Binding-site contacts:
Ligand atom O3' contacts residue GLN37 of chain 1.C at 3.4 Å (h-bond).
Ligand atom O3A contacts residue HIS103 of chain 1.C at 2.9 Å.
Ligand atom N2 contacts residue TYR262 of chain 1.C at 3.6 Å.
Ligand atom O3G contacts residue LYS200 of chain 1.C at 3.5 Å (salt-bridge).
Ligand atom C2 contacts residue TYR262 of chain 1.C at 3.3 Å (hydrophobic).
Ligand atom O1B contacts residue ARG94 of chain 1.C at 3.4 Å (salt-bridge).
Ligand atom N1 contacts residue TYR262 of chain 1.C at 2.8 Å (h-bond).
Ligand atom C5' contacts residue HIS103 of chain 1.C at 3.6 Å.
Ligand atom O3G contacts residue ARG254 of chain 1.C at 3.4 Å (salt-bridge).
Ligand atom O2A contacts residue HIS121 of chain 1.C at 3.2 Å (h-bond).
Ligand atom O6 contacts residue GLN263 of chain 1.C at 2.7 Å (h-bond).
Ligand atom N9 contacts residue HIS103 of chain 1.C at 3.1 Å.
Ligand atom N7 contacts residue HIS103 of chain 1.C at 3.7 Å.
Ligand atom O6 contacts residue TYR262 of chain 1.C at 3.6 Å (h-bond).
Ligand atom O3' contacts residue TYR203 of chain 1.C at 3.4 Å.
Ligand atom O5' contacts residue ARG52 of chain 1.C at 3.6 Å.
Ligand atom O4' contacts residue ARG52 of chain 1.C at 3.2 Å (salt-bridge).
Ligand atom O4' contacts residue HIS103 of chain 1.C at 2.8 Å (h-bond).
Ligand atom C6 contacts residue GLN263 of chain 1.C at 3.5 Å.
Ligand atom PG contacts residue TYR203 of chain 1.C at 3.7 Å.
Ligand atom O2G contacts residue TYR203 of chain 1.C at 2.5 Å (h-bond).
Ligand atom O1A contacts residue ARG94 of chain 1.C at 2.9 Å (salt-bridge).
Ligand atom C5' contacts residue TYR203 of chain 1.C at 3.5 Å (hydrophobic).
Ligand atom N2 contacts residue LEU38 of chain 1.C at 2.9 Å (h-bond).
Ligand atom C6 contacts residue TYR262 of chain 1.C at 3.3 Å (hydrophobic).
Ligand atom O1G contacts residue TYR203 of chain 1.C at 3.6 Å.
Ligand atom C1' contacts residue HIS103 of chain 1.C at 3.3 Å.
Ligand atom O5' contacts residue HIS103 of chain 1.C at 3.5 Å (h-bond).
Ligand atom C4 contacts residue HIS103 of chain 1.C at 3.7 Å.
Ligand atom O3' contacts residue ASP207 of chain 1.C at 2.7 Å (salt-bridge).
Ligand atom O1G contacts residue LYS200 of chain 1.C at 3.5 Å (salt-bridge).
Ligand atom C4' contacts residue ARG52 of chain 1.C at 3.5 Å.
Ligand atom O2A contacts residue HIS103 of chain 1.C at 3.5 Å (h-bond).
Ligand atom C8 contacts residue HIS103 of chain 1.C at 3.2 Å.
Ligand atom PA contacts residue HIS103 of chain 1.C at 3.6 Å.
Ligand atom O1A contacts residue ASP199 of chain 1.C at 2.8 Å (salt-bridge).
Ligand atom O2A contacts residue HIS98 of chain 1.C at 3.1 Å (h-bond).
Ligand atom C2' contacts residue LEU38 of chain 1.C at 3.5 Å (hydrophobic).
Ligand atom O2G contacts residue ARG254 of chain 1.C at 2.9 Å (salt-bridge).
Ligand atom C2' contacts residue TYR262 of chain 1.C at 3.5 Å (hydrophobic).

Sequence of chain 1.C:
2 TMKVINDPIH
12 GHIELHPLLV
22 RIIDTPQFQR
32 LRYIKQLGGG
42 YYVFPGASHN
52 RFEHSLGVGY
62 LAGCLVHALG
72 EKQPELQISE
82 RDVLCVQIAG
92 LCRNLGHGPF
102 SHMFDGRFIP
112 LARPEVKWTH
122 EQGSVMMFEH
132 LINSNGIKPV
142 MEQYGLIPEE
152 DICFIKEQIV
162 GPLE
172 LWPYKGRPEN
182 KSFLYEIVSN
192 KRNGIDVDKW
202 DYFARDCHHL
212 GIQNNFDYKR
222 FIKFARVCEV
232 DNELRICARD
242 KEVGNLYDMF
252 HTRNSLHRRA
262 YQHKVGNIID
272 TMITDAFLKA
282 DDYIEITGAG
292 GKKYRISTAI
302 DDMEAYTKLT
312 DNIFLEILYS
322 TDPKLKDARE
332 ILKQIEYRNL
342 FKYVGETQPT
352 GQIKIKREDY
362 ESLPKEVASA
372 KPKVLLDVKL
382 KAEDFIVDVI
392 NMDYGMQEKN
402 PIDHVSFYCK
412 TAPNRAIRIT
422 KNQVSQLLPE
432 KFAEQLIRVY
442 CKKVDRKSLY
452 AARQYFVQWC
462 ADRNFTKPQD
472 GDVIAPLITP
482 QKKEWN

A small-molecule ligand and the protein it binds are described below.
Small molecule (SMILES): Nc1nc2c(ncn2[C@H]2C[C@H](O)[C@@H](CO[P](=O)(O)O[P](=O)(O)OP(=O)(O)O)O2)c(=O)[nH]1